This small molecule binds to this protein.
Small molecule (SMILES): CC(=O)N[C@H]1[C@H](O[C@H]2[C@H](O)[C@@H](NC(C)=O)CO[C@@H]2CO)O[C@H](CO)[C@@H](O[C@@H]2O[C@H](CO[C@H]3O[C@H](CO)[C@@H](O)[C@H](O)[C@@H]3O)[C@@H](O)[C@H](O[C@H]3O[C@H](CO)[C@@H](O)[C@H](O)[C@@H]3O)[C@@H]2O)[C@@H]1O

Sequence of chain 1.A:
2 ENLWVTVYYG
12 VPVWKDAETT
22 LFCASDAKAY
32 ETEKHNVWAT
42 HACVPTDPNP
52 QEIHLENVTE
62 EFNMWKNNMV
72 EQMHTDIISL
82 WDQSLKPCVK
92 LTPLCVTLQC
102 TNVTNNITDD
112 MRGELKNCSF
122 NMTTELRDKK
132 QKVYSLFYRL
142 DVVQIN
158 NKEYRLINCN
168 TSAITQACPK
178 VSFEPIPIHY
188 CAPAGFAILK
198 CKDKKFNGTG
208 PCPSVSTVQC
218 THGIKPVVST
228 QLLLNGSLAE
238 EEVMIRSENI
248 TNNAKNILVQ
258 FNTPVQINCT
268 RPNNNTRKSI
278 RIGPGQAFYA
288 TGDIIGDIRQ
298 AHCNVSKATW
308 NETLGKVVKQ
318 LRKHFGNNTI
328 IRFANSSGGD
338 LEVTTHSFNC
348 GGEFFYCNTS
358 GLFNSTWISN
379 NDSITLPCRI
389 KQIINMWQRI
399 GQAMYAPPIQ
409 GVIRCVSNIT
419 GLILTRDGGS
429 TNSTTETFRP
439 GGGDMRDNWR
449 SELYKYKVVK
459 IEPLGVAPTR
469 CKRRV

Binding-site contacts:
Ligand atom O6 contacts residue LYS35 of chain 1.A at 3.0 Å (salt-bridge).
Ligand atom C3 contacts residue ASN232 of chain 1.A at 3.8 Å.
Ligand atom O5 contacts residue CYS413 of chain 1.A at 4.0 Å.
Ligand atom C4 contacts residue VAL414 of chain 1.A at 3.9 Å (hydrophobic).
Ligand atom C6 contacts residue GLY348 of chain 1.A at 4.2 Å.
Ligand atom O6 contacts residue LYS222 of chain 1.A at 3.7 Å.
Ligand atom C6 contacts residue GLU181 of chain 1.A at 4.2 Å.
Ligand atom C5 contacts residue GLU181 of chain 1.A at 4.2 Å.
Ligand atom O4 contacts residue LYS35 of chain 1.A at 3.8 Å.
Ligand atom O6 contacts residue ARG412 of chain 1.A at 4.2 Å.
Ligand atom O5 contacts residue NAG1 of chain 1.JA at 3.2 Å (h-bond).
Ligand atom C4 contacts residue ASN232 of chain 1.A at 4.2 Å.
Ligand atom C5 contacts residue NAG1 of chain 1.JA at 3.4 Å.
Ligand atom C1 contacts residue VAL414 of chain 1.A at 4.1 Å (hydrophobic).
Ligand atom O6 contacts residue NAG1 of chain 1.JA at 3.7 Å.
Ligand atom C8 contacts residue ASN346 of chain 1.A at 4.1 Å.
Ligand atom O4 contacts residue VAL414 of chain 1.A at 3.9 Å.
Ligand atom C3 contacts residue VAL414 of chain 1.A at 3.6 Å (hydrophobic).
Ligand atom C2 contacts residue SER415 of chain 1.A at 4.0 Å.
Ligand atom C8 contacts residue LEU231 of chain 1.A at 3.7 Å (hydrophobic).
Ligand atom C5 contacts residue ASN232 of chain 1.A at 3.6 Å.
Ligand atom N2 contacts residue ASN232 of chain 1.A at 2.9 Å (h-bond).
Ligand atom C1 contacts residue NAG1 of chain 1.JA at 3.9 Å.
Ligand atom C5 contacts residue VAL414 of chain 1.A at 3.7 Å (hydrophobic).
Ligand atom O6 contacts residue SER179 of chain 1.A at 4.2 Å.
Ligand atom O3 contacts residue CYS413 of chain 1.A at 3.6 Å.
Ligand atom C1 contacts residue SER415 of chain 1.A at 3.6 Å.
Ligand atom C4 contacts residue LYS35 of chain 1.A at 4.0 Å.
Ligand atom C7 contacts residue ASN232 of chain 1.A at 3.3 Å.
Ligand atom O5 contacts residue ASN232 of chain 1.A at 2.3 Å (h-bond).
Ligand atom C2 contacts residue ASN232 of chain 1.A at 2.5 Å.
Ligand atom O6 contacts residue CYS413 of chain 1.A at 3.7 Å.
Ligand atom C6 contacts residue NAG1 of chain 1.JA at 3.4 Å.
Ligand atom O7 contacts residue ASN232 of chain 1.A at 3.3 Å (h-bond).
Ligand atom C6 contacts residue LYS35 of chain 1.A at 3.8 Å.
Ligand atom C6 contacts residue GLU181 of chain 1.A at 3.4 Å.
Ligand atom N2 contacts residue SER415 of chain 1.A at 3.5 Å.
Ligand atom O6 contacts residue GLU181 of chain 1.A at 3.5 Å (salt-bridge).
Ligand atom C1 contacts residue ASN232 of chain 1.A at 1.4 Å.
Ligand atom C8 contacts residue PHE345 of chain 1.A at 4.2 Å (hydrophobic).